Sequence of chain 1.A:
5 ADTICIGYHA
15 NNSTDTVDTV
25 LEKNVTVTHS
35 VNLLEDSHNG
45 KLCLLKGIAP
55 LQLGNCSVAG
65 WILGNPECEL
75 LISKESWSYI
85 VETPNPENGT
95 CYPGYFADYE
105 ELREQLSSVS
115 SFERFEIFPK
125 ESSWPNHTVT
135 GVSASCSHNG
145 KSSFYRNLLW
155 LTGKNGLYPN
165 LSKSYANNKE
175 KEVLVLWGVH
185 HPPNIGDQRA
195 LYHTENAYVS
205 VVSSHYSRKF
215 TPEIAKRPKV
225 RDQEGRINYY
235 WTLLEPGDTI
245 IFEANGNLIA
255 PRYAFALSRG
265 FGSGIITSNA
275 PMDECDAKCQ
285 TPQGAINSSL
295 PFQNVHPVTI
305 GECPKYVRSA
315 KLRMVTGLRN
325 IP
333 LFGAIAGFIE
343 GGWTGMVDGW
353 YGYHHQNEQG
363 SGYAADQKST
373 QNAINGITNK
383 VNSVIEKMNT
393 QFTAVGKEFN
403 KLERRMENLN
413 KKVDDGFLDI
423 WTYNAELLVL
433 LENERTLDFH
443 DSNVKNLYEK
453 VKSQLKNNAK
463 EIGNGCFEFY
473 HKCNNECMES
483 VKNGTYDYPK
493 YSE

Binding-site contacts:
Ligand atom O7 contacts residue ASN16 of chain 1.A at 3.2 Å (h-bond).
Ligand atom C4 contacts residue ASN16 of chain 1.A at 4.2 Å.
Ligand atom C5 contacts residue ASN16 of chain 1.A at 3.7 Å.
Ligand atom C8 contacts residue ASN16 of chain 1.A at 3.8 Å.
Ligand atom C2 contacts residue ASN16 of chain 1.A at 2.5 Å.
Ligand atom O5 contacts residue ASN16 of chain 1.A at 2.4 Å (h-bond).
Ligand atom N2 contacts residue ASN16 of chain 1.A at 2.9 Å (h-bond).
Ligand atom C3 contacts residue ASN16 of chain 1.A at 3.8 Å.
Ligand atom C1 contacts residue ASN16 of chain 1.A at 1.4 Å.
Ligand atom C7 contacts residue ASN16 of chain 1.A at 3.2 Å.

A small-molecule ligand and the protein it binds are described below.
Small molecule (SMILES): CC(=O)N[C@@H]1[C@@H](O)[C@H](O)[C@@H](CO)O[C@H]1O